Sequence of chain 1.B:
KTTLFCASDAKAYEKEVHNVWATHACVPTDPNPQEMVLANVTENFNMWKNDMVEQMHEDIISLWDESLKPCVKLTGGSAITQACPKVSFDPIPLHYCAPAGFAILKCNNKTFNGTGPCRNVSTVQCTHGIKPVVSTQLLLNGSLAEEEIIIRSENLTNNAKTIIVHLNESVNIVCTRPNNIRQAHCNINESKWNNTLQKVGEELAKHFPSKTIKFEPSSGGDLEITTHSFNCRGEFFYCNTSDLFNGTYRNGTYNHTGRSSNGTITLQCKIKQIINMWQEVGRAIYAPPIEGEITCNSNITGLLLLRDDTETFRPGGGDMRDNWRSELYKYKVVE

This protein binds this small molecule.
Small molecule (SMILES): CC(=O)N[C@@H]1[C@@H](O)[C@H](O)[C@@H](CO)O[C@H]1O

Binding-site contacts:
Ligand atom C8 contacts residue LEU236 of chain 1.B at 3.9 Å (hydrophobic).
Ligand atom C8 contacts residue THR240 of chain 1.B at 3.5 Å.
Ligand atom N2 contacts residue ASN253 of chain 1.B at 3.0 Å (h-bond).
Ligand atom C8 contacts residue THR239 of chain 1.B at 3.6 Å.
Ligand atom C6 contacts residue SER255 of chain 1.B at 4.3 Å.
Ligand atom C1 contacts residue SER255 of chain 1.B at 4.0 Å.
Ligand atom C1 contacts residue ASN253 of chain 1.B at 1.4 Å.
Ligand atom O7 contacts residue ASN253 of chain 1.B at 3.4 Å (h-bond).
Ligand atom O5 contacts residue ASN253 of chain 1.B at 2.3 Å (h-bond).
Ligand atom C4 contacts residue ASN253 of chain 1.B at 4.2 Å.
Ligand atom O5 contacts residue SER255 of chain 1.B at 3.8 Å.
Ligand atom C5 contacts residue SER255 of chain 1.B at 3.8 Å.
Ligand atom C7 contacts residue THR240 of chain 1.B at 4.4 Å.
Ligand atom C3 contacts residue ASN253 of chain 1.B at 3.8 Å.
Ligand atom C2 contacts residue ASN253 of chain 1.B at 2.5 Å.
Ligand atom C7 contacts residue ASN253 of chain 1.B at 3.5 Å.
Ligand atom C5 contacts residue ASN253 of chain 1.B at 3.6 Å.